Binding-site contacts:
Ligand atom N2 contacts residue ASN236 of chain 1.K at 4.4 Å.
Ligand atom C7 contacts residue ASN236 of chain 1.K at 4.5 Å.
Ligand atom C3 contacts residue ASN236 of chain 1.K at 4.5 Å.
Ligand atom O5 contacts residue ASN236 of chain 1.K at 1.9 Å (h-bond).
Ligand atom C2 contacts residue ASN236 of chain 1.K at 3.6 Å.
Ligand atom C1 contacts residue ASN236 of chain 1.K at 2.1 Å.
Ligand atom C4 contacts residue ASN236 of chain 1.K at 3.7 Å.
Ligand atom O7 contacts residue ASN28 of chain 1.O at 4.5 Å.
Ligand atom O7 contacts residue ASN236 of chain 1.K at 4.1 Å.
Ligand atom O4 contacts residue GLY30 of chain 1.O at 4.2 Å.
Ligand atom C6 contacts residue ASN236 of chain 1.K at 2.1 Å.
Ligand atom O6 contacts residue ASN236 of chain 1.K at 3.2 Å (h-bond).
Ligand atom C5 contacts residue ASN236 of chain 1.K at 2.2 Å.

Sequence of chain 1.K:
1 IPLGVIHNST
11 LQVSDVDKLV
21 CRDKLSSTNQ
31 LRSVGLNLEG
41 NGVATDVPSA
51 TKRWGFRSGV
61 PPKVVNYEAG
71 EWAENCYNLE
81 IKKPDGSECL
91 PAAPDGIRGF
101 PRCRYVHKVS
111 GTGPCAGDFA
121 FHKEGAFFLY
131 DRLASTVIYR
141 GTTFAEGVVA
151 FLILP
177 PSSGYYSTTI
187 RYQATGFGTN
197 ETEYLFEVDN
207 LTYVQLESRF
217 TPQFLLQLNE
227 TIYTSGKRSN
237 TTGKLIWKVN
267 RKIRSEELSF

Sequence of chain 1.O:
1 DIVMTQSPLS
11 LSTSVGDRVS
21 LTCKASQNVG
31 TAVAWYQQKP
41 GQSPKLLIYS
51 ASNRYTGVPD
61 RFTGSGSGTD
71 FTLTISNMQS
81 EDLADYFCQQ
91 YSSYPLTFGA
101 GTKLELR

This small molecule binds to this protein.
Small molecule (SMILES): CC(=O)N[C@H]1[C@H](O[C@H]2[C@H](O)[C@@H](NC(C)=O)CO[C@@H]2CO)O[C@H](CO)[C@@H](O)[C@@H]1O